Sequence of chain 1.K:
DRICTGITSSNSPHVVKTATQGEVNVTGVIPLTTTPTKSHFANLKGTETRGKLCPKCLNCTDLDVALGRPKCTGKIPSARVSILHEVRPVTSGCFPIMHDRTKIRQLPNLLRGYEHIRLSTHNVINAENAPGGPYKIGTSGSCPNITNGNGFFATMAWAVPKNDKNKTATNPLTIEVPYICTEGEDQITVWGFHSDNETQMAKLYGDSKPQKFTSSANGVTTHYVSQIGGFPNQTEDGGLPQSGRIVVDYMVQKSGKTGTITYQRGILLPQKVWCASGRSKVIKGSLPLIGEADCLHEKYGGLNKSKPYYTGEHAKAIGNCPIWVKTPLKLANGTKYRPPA

Binding-site contacts:
Ligand atom O7 contacts residue LEU303 of chain 1.K at 4.4 Å.
Ligand atom C7 contacts residue ASN304 of chain 1.K at 3.0 Å.
Ligand atom C7 contacts residue GLU292 of chain 1.K at 4.2 Å.
Ligand atom C2 contacts residue ASN304 of chain 1.K at 2.2 Å.
Ligand atom C8 contacts residue ASN304 of chain 1.K at 3.4 Å.
Ligand atom C8 contacts residue GLU292 of chain 1.K at 3.5 Å.
Ligand atom C4 contacts residue ASN304 of chain 1.K at 4.1 Å.
Ligand atom C3 contacts residue GLU292 of chain 1.K at 3.3 Å.
Ligand atom O5 contacts residue ASN304 of chain 1.K at 2.4 Å (h-bond).
Ligand atom C2 contacts residue GLU292 of chain 1.K at 3.8 Å.
Ligand atom N2 contacts residue GLU292 of chain 1.K at 3.5 Å (salt-bridge).
Ligand atom O7 contacts residue ASN304 of chain 1.K at 3.8 Å.
Ligand atom C1 contacts residue GLU292 of chain 1.K at 4.1 Å.
Ligand atom O7 contacts residue GLU292 of chain 1.K at 3.8 Å.
Ligand atom O3 contacts residue GLU292 of chain 1.K at 3.7 Å.
Ligand atom C4 contacts residue GLU292 of chain 1.K at 4.5 Å.
Ligand atom C1 contacts residue ASN304 of chain 1.K at 1.4 Å.
Ligand atom N2 contacts residue ASN304 of chain 1.K at 2.6 Å (h-bond).
Ligand atom C3 contacts residue ASN304 of chain 1.K at 3.6 Å.
Ligand atom C5 contacts residue ASN304 of chain 1.K at 3.6 Å.

The small molecule below binds the protein below.
Small molecule (SMILES): CC(=O)N[C@H]1[C@H](O[C@H]2[C@H](O)[C@@H](NC(C)=O)CO[C@@H]2CO)O[C@H](CO)[C@@H](O)[C@@H]1O